Binding-site contacts:
Ligand atom C22 contacts residue LEU149 of chain 1.A at 3.3 Å (hydrophobic).
Ligand atom N24 contacts residue GLU97 of chain 1.A at 2.8 Å (salt-bridge).
Ligand atom F21 contacts residue ASP160 of chain 1.A at 3.4 Å.
Ligand atom F21 contacts residue SER159 of chain 1.A at 2.9 Å.
Ligand atom N2 contacts residue ALA99 of chain 1.A at 3.6 Å.
Ligand atom N19 contacts residue ASP160 of chain 1.A at 2.7 Å (salt-bridge).
Ligand atom C23 contacts residue GLU97 of chain 1.A at 3.8 Å.
Ligand atom N19 contacts residue ARG146 of chain 1.A at 2.8 Å (salt-bridge).
Ligand atom C23 contacts residue LEU149 of chain 1.A at 3.5 Å (hydrophobic).
Ligand atom C25 contacts residue LEU149 of chain 1.A at 3.5 Å (hydrophobic).
Ligand atom C1 contacts residue ALA99 of chain 1.A at 3.4 Å (hydrophobic).
Ligand atom C17 contacts residue ASP160 of chain 1.A at 3.8 Å.
Ligand atom C11 contacts residue ASP160 of chain 1.A at 3.7 Å.
Ligand atom N6 contacts residue LEU25 of chain 1.A at 3.8 Å.
Ligand atom C16 contacts residue ARG146 of chain 1.A at 3.6 Å.
Ligand atom C7 contacts residue LEU149 of chain 1.A at 3.8 Å (hydrophobic).
Ligand atom N2 contacts residue GLY102 of chain 1.A at 3.6 Å.
Ligand atom C25 contacts residue ALA99 of chain 1.A at 3.7 Å (hydrophobic).
Ligand atom C17 contacts residue ARG146 of chain 1.A at 3.5 Å.
Ligand atom C1 contacts residue GLU100 of chain 1.A at 3.5 Å.
Ligand atom C23 contacts residue ALA48 of chain 1.A at 3.8 Å (hydrophobic).
Ligand atom O26 contacts residue MET98 of chain 1.A at 3.6 Å.
Ligand atom C25 contacts residue ALA48 of chain 1.A at 3.3 Å (hydrophobic).
Ligand atom C25 contacts residue GLU97 of chain 1.A at 3.7 Å.
Ligand atom O26 contacts residue GLU97 of chain 1.A at 3.8 Å.
Ligand atom N19 contacts residue ASN147 of chain 1.A at 3.0 Å (h-bond).
Ligand atom C20 contacts residue SER159 of chain 1.A at 3.4 Å.
Ligand atom N6 contacts residue PRO103 of chain 1.A at 3.7 Å.
Ligand atom C16 contacts residue PRO103 of chain 1.A at 3.7 Å (hydrophobic).
Ligand atom N10 contacts residue ASP160 of chain 1.A at 3.0 Å (salt-bridge).
Ligand atom C22 contacts residue SER159 of chain 1.A at 3.7 Å.
Ligand atom C23 contacts residue SER159 of chain 1.A at 3.8 Å.
Ligand atom C27 contacts residue LEU149 of chain 1.A at 3.3 Å (hydrophobic).
Ligand atom C3 contacts residue ALA99 of chain 1.A at 3.4 Å (hydrophobic).
Ligand atom C1 contacts residue GLY102 of chain 1.A at 3.7 Å.
Ligand atom C13 contacts residue ASP160 of chain 1.A at 3.7 Å.
Ligand atom N24 contacts residue LEU149 of chain 1.A at 3.6 Å.
Ligand atom O26 contacts residue ALA99 of chain 1.A at 2.8 Å (h-bond).
Ligand atom N24 contacts residue ALA48 of chain 1.A at 3.3 Å.
Ligand atom O26 contacts residue ALA48 of chain 1.A at 3.5 Å.

A small-molecule ligand and the protein it binds are described below.
Small molecule (SMILES): Cn1cc(-c2nc(N[C@@H]3CCCC[C@@H]3N)c(F)c3c2C(=O)NC3)cn1

Sequence of chain 1.A:
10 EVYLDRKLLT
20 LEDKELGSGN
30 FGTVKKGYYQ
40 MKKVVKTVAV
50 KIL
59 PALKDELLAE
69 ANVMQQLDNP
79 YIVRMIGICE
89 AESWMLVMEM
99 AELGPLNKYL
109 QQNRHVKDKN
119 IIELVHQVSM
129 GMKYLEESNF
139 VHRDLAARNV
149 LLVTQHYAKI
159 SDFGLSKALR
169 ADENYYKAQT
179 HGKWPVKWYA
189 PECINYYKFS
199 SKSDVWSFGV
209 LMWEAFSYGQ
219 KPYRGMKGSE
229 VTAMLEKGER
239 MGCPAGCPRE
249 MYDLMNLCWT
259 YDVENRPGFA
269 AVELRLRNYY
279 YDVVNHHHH